Binding-site contacts:
Ligand atom C01 contacts residue LEU135 of chain 1.A at 3.7 Å (hydrophobic).
Ligand atom CL24 contacts residue GLY12 of chain 1.A at 3.8 Å.
Ligand atom CL25 contacts residue GLY12 of chain 1.A at 3.6 Å.
Ligand atom C18 contacts residue LEU84 of chain 1.A at 3.5 Å (hydrophobic).
Ligand atom C17 contacts residue HIS85 of chain 1.A at 3.8 Å.
Ligand atom C01 contacts residue LYS34 of chain 1.A at 3.8 Å.
Ligand atom C11 contacts residue LYS34 of chain 1.A at 3.7 Å.
Ligand atom C13 contacts residue HIS85 of chain 1.A at 3.8 Å.
Ligand atom C05 contacts residue LEU135 of chain 1.A at 3.6 Å (hydrophobic).
Ligand atom C17 contacts residue ILE11 of chain 1.A at 3.7 Å (hydrophobic).
Ligand atom C01 contacts residue ALA32 of chain 1.A at 3.5 Å (hydrophobic).
Ligand atom CL25 contacts residue GLY14 of chain 1.A at 3.8 Å.
Ligand atom N04 contacts residue ALA32 of chain 1.A at 3.8 Å.
Ligand atom CL24 contacts residue VAL19 of chain 1.A at 3.8 Å.
Ligand atom C08 contacts residue LEU135 of chain 1.A at 3.8 Å (hydrophobic).
Ligand atom N16 contacts residue ILE11 of chain 1.A at 3.6 Å.
Ligand atom C21 contacts residue GLN132 of chain 1.A at 3.6 Å.
Ligand atom C07 contacts residue LYS34 of chain 1.A at 3.8 Å.
Ligand atom C05 contacts residue GLU82 of chain 1.A at 3.0 Å.
Ligand atom C02 contacts residue LYS34 of chain 1.A at 3.8 Å.
Ligand atom N04 contacts residue LEU84 of chain 1.A at 3.4 Å (h-bond).
Ligand atom C15 contacts residue LYS90 of chain 1.A at 3.6 Å.
Ligand atom C14 contacts residue LYS90 of chain 1.A at 3.7 Å.
Ligand atom N06 contacts residue LYS34 of chain 1.A at 2.9 Å (salt-bridge).
Ligand atom CL25 contacts residue GLN132 of chain 1.A at 3.2 Å.
Ligand atom C15 contacts residue ILE11 of chain 1.A at 3.7 Å (hydrophobic).
Ligand atom C20 contacts residue GLN132 of chain 1.A at 3.6 Å.
Ligand atom N04 contacts residue LEU135 of chain 1.A at 3.4 Å.
Ligand atom C18 contacts residue HIS85 of chain 1.A at 3.3 Å.
Ligand atom N10 contacts residue LEU84 of chain 1.A at 2.8 Å (h-bond).
Ligand atom C12 contacts residue LEU84 of chain 1.A at 3.3 Å (hydrophobic).
Ligand atom C02 contacts residue LEU135 of chain 1.A at 3.4 Å (hydrophobic).
Ligand atom CL24 contacts residue ILE11 of chain 1.A at 3.8 Å.
Ligand atom C19 contacts residue GLN132 of chain 1.A at 3.5 Å.
Ligand atom C09 contacts residue LEU135 of chain 1.A at 3.5 Å (hydrophobic).
Ligand atom CL25 contacts residue GLU13 of chain 1.A at 3.5 Å.
Ligand atom C05 contacts residue ALA32 of chain 1.A at 3.3 Å (hydrophobic).
Ligand atom N03 contacts residue LEU135 of chain 1.A at 3.1 Å.
Ligand atom C19 contacts residue LYS34 of chain 1.A at 3.5 Å.
Ligand atom C22 contacts residue GLN132 of chain 1.A at 3.7 Å.

This small molecule binds to this protein.
Small molecule (SMILES): Clc1cccc(-c2cc(NCc3ccncc3)n3nccc3n2)c1Cl

Sequence of chain 1.A:
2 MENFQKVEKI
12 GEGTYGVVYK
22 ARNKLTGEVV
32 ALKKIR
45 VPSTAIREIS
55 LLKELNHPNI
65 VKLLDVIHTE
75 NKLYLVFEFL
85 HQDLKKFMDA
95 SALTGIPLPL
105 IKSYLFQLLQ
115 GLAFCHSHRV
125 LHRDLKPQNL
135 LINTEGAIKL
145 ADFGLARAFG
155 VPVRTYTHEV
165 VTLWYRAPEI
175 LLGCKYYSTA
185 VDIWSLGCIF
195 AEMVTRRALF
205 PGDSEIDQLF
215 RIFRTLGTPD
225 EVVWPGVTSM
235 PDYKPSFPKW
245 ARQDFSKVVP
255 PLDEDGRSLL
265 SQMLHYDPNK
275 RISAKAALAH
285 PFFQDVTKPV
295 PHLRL